This small molecule binds to this protein.
Small molecule (SMILES): OC[C@H]1O[C@H](O[C@H]2[C@H](O)[C@@H](O)[C@@H](O[C@H]3[C@H](O)[C@@H](O)[C@@H](O[C@H]4[C@H](O)[C@@H](O)[C@@H](O)O[C@@H]4CO)O[C@@H]3CO)O[C@@H]2CO)[C@H](O)[C@@H](O)[C@@H]1O

Sequence of chain 1.A:
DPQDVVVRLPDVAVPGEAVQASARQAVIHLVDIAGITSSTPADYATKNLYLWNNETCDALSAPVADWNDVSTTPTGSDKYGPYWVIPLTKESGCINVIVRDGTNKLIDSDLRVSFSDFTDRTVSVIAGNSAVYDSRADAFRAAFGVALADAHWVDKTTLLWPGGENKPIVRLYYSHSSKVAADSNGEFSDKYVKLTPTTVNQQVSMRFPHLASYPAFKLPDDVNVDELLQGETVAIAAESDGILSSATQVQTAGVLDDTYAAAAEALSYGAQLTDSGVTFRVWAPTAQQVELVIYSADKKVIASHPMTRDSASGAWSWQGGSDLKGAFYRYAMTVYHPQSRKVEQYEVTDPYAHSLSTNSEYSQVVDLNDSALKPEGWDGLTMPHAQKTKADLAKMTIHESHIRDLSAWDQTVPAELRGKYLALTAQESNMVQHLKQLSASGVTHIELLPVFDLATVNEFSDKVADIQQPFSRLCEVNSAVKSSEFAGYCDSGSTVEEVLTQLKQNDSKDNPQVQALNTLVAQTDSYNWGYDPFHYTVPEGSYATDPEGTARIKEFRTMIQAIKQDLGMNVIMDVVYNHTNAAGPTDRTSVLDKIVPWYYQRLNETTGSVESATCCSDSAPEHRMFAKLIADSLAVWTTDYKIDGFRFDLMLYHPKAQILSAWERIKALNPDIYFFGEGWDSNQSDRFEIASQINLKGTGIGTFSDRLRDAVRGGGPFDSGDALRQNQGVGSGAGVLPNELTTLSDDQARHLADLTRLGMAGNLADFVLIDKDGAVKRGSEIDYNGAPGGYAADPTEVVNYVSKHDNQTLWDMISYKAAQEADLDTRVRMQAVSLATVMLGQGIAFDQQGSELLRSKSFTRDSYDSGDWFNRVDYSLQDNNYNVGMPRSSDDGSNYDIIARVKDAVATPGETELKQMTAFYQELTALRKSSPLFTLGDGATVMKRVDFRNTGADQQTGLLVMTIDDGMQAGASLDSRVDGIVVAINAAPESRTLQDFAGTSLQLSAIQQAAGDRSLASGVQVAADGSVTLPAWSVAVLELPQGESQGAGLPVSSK

Binding-site contacts:
Ligand atom O5 contacts residue TYR97 of chain 1.A at 3.3 Å.
Ligand atom O6 contacts residue TYR97 of chain 1.A at 3.2 Å (h-bond).
Ligand atom O4 contacts residue TRP99 of chain 1.A at 4.0 Å.
Ligand atom O3 contacts residue ASP157 of chain 1.A at 3.1 Å (salt-bridge).
Ligand atom C2 contacts residue ASP157 of chain 1.A at 3.7 Å.
Ligand atom C2 contacts residue TRP114 of chain 1.A at 3.8 Å (hydrophobic).
Ligand atom C3 contacts residue LYS152 of chain 1.A at 3.9 Å.
Ligand atom C1 contacts residue ILE145 of chain 1.A at 4.2 Å (hydrophobic).
Ligand atom O3 contacts residue TRP99 of chain 1.A at 3.7 Å.
Ligand atom C2 contacts residue ILE145 of chain 1.A at 4.0 Å (hydrophobic).
Ligand atom O2 contacts residue LYS152 of chain 1.A at 3.1 Å (salt-bridge).
Ligand atom O2 contacts residue ILE145 of chain 1.A at 3.6 Å.
Ligand atom C3 contacts residue ASP157 of chain 1.A at 4.0 Å.
Ligand atom C1 contacts residue TRP114 of chain 1.A at 4.2 Å (hydrophobic).
Ligand atom C4 contacts residue TRP114 of chain 1.A at 3.8 Å (hydrophobic).
Ligand atom C2 contacts residue LYS152 of chain 1.A at 3.9 Å.
Ligand atom C4 contacts residue TRP99 of chain 1.A at 3.6 Å (hydrophobic).
Ligand atom O3 contacts residue ILE145 of chain 1.A at 3.8 Å.
Ligand atom C1 contacts residue TYR97 of chain 1.A at 3.9 Å (hydrophobic).
Ligand atom C6 contacts residue TYR97 of chain 1.A at 3.8 Å (hydrophobic).
Ligand atom C5 contacts residue TYR97 of chain 1.A at 4.3 Å (hydrophobic).
Ligand atom O6 contacts residue TRP99 of chain 1.A at 3.6 Å.
Ligand atom C3 contacts residue TRP114 of chain 1.A at 4.2 Å (hydrophobic).
Ligand atom O3 contacts residue LYS152 of chain 1.A at 2.9 Å (salt-bridge).
Ligand atom C6 contacts residue TRP114 of chain 1.A at 3.7 Å (hydrophobic).
Ligand atom O5 contacts residue TRP114 of chain 1.A at 3.5 Å.
Ligand atom C3 contacts residue TRP99 of chain 1.A at 4.3 Å (hydrophobic).
Ligand atom C2 contacts residue TRP99 of chain 1.A at 4.0 Å (hydrophobic).
Ligand atom C5 contacts residue TRP114 of chain 1.A at 4.1 Å (hydrophobic).
Ligand atom O2 contacts residue ASP157 of chain 1.A at 3.1 Å (salt-bridge).
Ligand atom O3 contacts residue TRP114 of chain 1.A at 4.1 Å.
Ligand atom O2 contacts residue TRP114 of chain 1.A at 4.4 Å.